Binding-site contacts:
Ligand atom C6 contacts residue U1 of chain 9.C at 3.6 Å.
Ligand atom N6 contacts residue U2 of chain 9.C at 4.2 Å.
Ligand atom N1 contacts residue U2 of chain 9.C at 3.5 Å (h-bond).
Ligand atom C2 contacts residue U3 of chain 9.C at 3.0 Å.
Ligand atom N6 contacts residue U3 of chain 9.C at 3.0 Å (h-bond).
Ligand atom C6 contacts residue U2 of chain 9.C at 4.1 Å.
Ligand atom C2 contacts residue U1 of chain 9.C at 3.5 Å.
Ligand atom N1 contacts residue U3 of chain 9.C at 2.7 Å (h-bond).
Ligand atom C6 contacts residue U3 of chain 9.C at 3.3 Å.
Ligand atom C2 contacts residue U2 of chain 9.C at 3.2 Å.
Ligand atom N3 contacts residue U2 of chain 9.C at 3.7 Å.
Ligand atom N3 contacts residue U3 of chain 9.C at 4.2 Å.
Ligand atom C4 contacts residue U2 of chain 9.C at 4.3 Å.
Ligand atom N6 contacts residue U1 of chain 9.C at 2.8 Å (h-bond).
Ligand atom N1 contacts residue U1 of chain 9.C at 2.8 Å (h-bond).

The protein below binds the small molecule below.
Small molecule (SMILES): Nc1ncnc2c1ncn2[C@@H]1O[C@H](CO[P](=O)(O)O[C@H]2[C@@H](O)[C@H](n3cnc4c(N)ncnc43)O[C@@H]2CO[P](=O)(O)O[C@H]2[C@@H](O)[C@H](n3cnc4c(N)ncnc43)O[C@@H]2COP(=O)(O)O)[C@@H](O)[C@H]1O